Binding-site contacts:
Ligand atom C6 contacts residue GLU738 of chain 1.A at 3.6 Å.
Ligand atom O27 contacts residue TYR725 of chain 1.A at 2.5 Å (h-bond).
Ligand atom N5 contacts residue VAL740 of chain 1.A at 2.9 Å (h-bond).
Ligand atom C22 contacts residue TYR725 of chain 1.A at 3.5 Å (hydrophobic).
Ligand atom C4 contacts residue MET811 of chain 1.A at 3.6 Å (hydrophobic).
Ligand atom O27 contacts residue ASP699 of chain 1.A at 2.5 Å (salt-bridge).
Ligand atom C13 contacts residue GLU738 of chain 1.A at 3.0 Å.
Ligand atom C19 contacts residue TRP670 of chain 1.A at 3.8 Å (hydrophobic).
Ligand atom C22 contacts residue ILE737 of chain 1.A at 3.8 Å (hydrophobic).
Ligand atom C4 contacts residue VAL740 of chain 1.A at 3.6 Å (hydrophobic).
Ligand atom C13 contacts residue VAL740 of chain 1.A at 3.6 Å (hydrophobic).
Ligand atom O27 contacts residue PHE823 of chain 1.A at 3.7 Å.
Ligand atom N20 contacts residue VAL740 of chain 1.A at 2.6 Å (h-bond).
Ligand atom N3 contacts residue MET811 of chain 1.A at 3.3 Å.
Ligand atom C23 contacts residue ILE737 of chain 1.A at 3.8 Å (hydrophobic).
Ligand atom C24 contacts residue ILE737 of chain 1.A at 3.9 Å (hydrophobic).
Ligand atom C21 contacts residue TYR725 of chain 1.A at 3.3 Å (hydrophobic).
Ligand atom C24 contacts residue ASP694 of chain 1.A at 3.4 Å.
Ligand atom C6 contacts residue VAL740 of chain 1.A at 3.7 Å (hydrophobic).
Ligand atom C19 contacts residue ALA743 of chain 1.A at 3.3 Å (hydrophobic).
Ligand atom C13 contacts residue TYR725 of chain 1.A at 3.6 Å (hydrophobic).
Ligand atom C23 contacts residue ASP694 of chain 1.A at 3.8 Å.
Ligand atom N5 contacts residue ILE739 of chain 1.A at 3.7 Å.
Ligand atom C19 contacts residue ILE739 of chain 1.A at 3.6 Å (hydrophobic).
Ligand atom C17 contacts residue MET662 of chain 1.A at 3.8 Å (hydrophobic).
Ligand atom C22 contacts residue ASP699 of chain 1.A at 3.8 Å.
Ligand atom C23 contacts residue ASP822 of chain 1.A at 3.6 Å.
Ligand atom C19 contacts residue VAL740 of chain 1.A at 3.2 Å (hydrophobic).
Ligand atom O27 contacts residue ASP822 of chain 1.A at 2.9 Å (salt-bridge).
Ligand atom C18 contacts residue ILE689 of chain 1.A at 3.8 Å (hydrophobic).
Ligand atom N20 contacts residue ILE739 of chain 1.A at 3.6 Å.
Ligand atom C21 contacts residue ILE737 of chain 1.A at 3.7 Å (hydrophobic).
Ligand atom C22 contacts residue ASP822 of chain 1.A at 3.6 Å.
Ligand atom C24 contacts residue ASP822 of chain 1.A at 3.4 Å.
Ligand atom C9 contacts residue ILE737 of chain 1.A at 3.8 Å (hydrophobic).
Ligand atom C26 contacts residue TYR725 of chain 1.A at 3.0 Å (hydrophobic).
Ligand atom C2 contacts residue MET811 of chain 1.A at 3.5 Å (hydrophobic).
Ligand atom N20 contacts residue MET811 of chain 1.A at 3.8 Å.
Ligand atom C23 contacts residue ASP699 of chain 1.A at 3.8 Å.
Ligand atom C26 contacts residue ASP699 of chain 1.A at 3.1 Å.

This small molecule binds to this protein.
Small molecule (SMILES): CNc1nc(C)c2cc(-c3cccc(CO)c3)c(=O)n(C3CCCC3)c2n1

Sequence of chain 1.A:
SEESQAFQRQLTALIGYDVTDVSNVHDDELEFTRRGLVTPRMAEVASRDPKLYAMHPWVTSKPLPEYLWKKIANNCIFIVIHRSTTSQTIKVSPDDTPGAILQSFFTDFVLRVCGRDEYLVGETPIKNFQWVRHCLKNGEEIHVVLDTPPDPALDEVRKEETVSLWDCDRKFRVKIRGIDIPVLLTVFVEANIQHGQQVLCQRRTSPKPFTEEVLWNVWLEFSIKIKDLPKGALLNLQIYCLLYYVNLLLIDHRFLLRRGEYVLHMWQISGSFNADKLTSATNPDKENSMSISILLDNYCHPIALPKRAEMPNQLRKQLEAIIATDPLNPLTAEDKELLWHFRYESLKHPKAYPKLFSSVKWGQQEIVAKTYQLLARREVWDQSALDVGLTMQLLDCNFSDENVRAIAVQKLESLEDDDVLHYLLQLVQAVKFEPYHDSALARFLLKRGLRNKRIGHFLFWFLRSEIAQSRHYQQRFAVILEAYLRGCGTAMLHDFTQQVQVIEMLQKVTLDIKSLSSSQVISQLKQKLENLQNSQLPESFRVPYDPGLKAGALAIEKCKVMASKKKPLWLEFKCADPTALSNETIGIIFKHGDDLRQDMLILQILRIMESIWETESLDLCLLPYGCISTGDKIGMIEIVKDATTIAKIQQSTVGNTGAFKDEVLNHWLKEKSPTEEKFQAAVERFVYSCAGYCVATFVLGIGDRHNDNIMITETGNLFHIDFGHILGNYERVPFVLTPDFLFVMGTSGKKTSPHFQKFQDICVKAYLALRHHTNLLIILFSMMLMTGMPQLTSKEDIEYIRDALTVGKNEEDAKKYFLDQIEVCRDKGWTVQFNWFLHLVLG